Sequence of chain 1.C:
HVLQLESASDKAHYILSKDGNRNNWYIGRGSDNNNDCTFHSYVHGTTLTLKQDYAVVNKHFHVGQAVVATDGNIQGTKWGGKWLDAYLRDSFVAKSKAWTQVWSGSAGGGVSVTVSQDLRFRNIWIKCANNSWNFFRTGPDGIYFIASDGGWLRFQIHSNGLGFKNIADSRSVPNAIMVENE

The small molecule below binds the protein below.
Small molecule (SMILES): C[N+](C)(C)[O-]

Binding-site contacts:
Ligand atom CAD contacts residue TYR60 of chain 1.C at 3.6 Å (hydrophobic).
Ligand atom CAD contacts residue TYR88 of chain 1.C at 3.2 Å (hydrophobic).
Ligand atom CAB contacts residue SER77 of chain 1.C at 4.4 Å.
Ligand atom OAE contacts residue TYR88 of chain 1.C at 2.6 Å (h-bond).
Ligand atom CAB contacts residue GLY76 of chain 1.C at 3.4 Å.
Ligand atom NAC contacts residue TYR60 of chain 1.C at 4.5 Å.
Ligand atom OAE contacts residue TYR72 of chain 1.C at 4.0 Å.
Ligand atom CAA contacts residue TYR60 of chain 1.C at 3.7 Å (hydrophobic).
Ligand atom NAC contacts residue TYR72 of chain 1.C at 4.2 Å.
Ligand atom NAC contacts residue TYR88 of chain 1.C at 3.5 Å (h-bond).
Ligand atom NAC contacts residue GLY76 of chain 1.C at 3.9 Å.
Ligand atom CAA contacts residue GLY76 of chain 1.C at 3.8 Å.
Ligand atom CAD contacts residue GLY76 of chain 1.C at 3.9 Å.
Ligand atom CAA contacts residue TYR88 of chain 1.C at 4.3 Å (hydrophobic).
Ligand atom CAB contacts residue TYR72 of chain 1.C at 3.9 Å (hydrophobic).
Ligand atom CAD contacts residue TYR72 of chain 1.C at 3.7 Å (hydrophobic).